Sequence of chain 1.B:
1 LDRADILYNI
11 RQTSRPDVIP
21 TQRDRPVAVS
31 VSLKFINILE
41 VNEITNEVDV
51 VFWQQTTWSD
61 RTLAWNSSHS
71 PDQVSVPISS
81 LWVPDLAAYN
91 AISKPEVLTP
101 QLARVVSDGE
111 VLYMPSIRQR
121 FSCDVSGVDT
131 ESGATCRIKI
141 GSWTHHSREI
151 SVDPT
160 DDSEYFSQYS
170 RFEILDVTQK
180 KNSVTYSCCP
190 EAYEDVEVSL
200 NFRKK

A small-molecule ligand and the protein it binds are described below.
Small molecule (SMILES): c1cnc2c(c1)ccc1cccnc12

Binding-site contacts:
Ligand atom C7 contacts residue MET114 of chain 1.C at 4.3 Å (hydrophobic).
Ligand atom C4A contacts residue TRP53 of chain 1.C at 4.4 Å (hydrophobic).
Ligand atom C4 contacts residue TYR185 of chain 1.B at 3.6 Å (hydrophobic).
Ligand atom C3 contacts residue TYR185 of chain 1.B at 3.0 Å (hydrophobic).
Ligand atom N10 contacts residue TRP143 of chain 1.B at 2.9 Å (h-bond).
Ligand atom C9 contacts residue TYR192 of chain 1.B at 3.7 Å (hydrophobic).
Ligand atom C4A contacts residue MET114 of chain 1.C at 3.8 Å (hydrophobic).
Ligand atom C1A contacts residue TYR185 of chain 1.B at 4.1 Å (hydrophobic).
Ligand atom N10 contacts residue THR144 of chain 1.B at 4.5 Å.
Ligand atom C4 contacts residue TRP53 of chain 1.C at 3.6 Å (hydrophobic).
Ligand atom C10 contacts residue TYR192 of chain 1.B at 4.2 Å (hydrophobic).
Ligand atom C8 contacts residue TYR192 of chain 1.B at 4.2 Å (hydrophobic).
Ligand atom C9 contacts residue TRP143 of chain 1.B at 3.2 Å (hydrophobic).
Ligand atom C9 contacts residue THR144 of chain 1.B at 3.6 Å.
Ligand atom N1 contacts residue TYR185 of chain 1.B at 4.1 Å.
Ligand atom C6A contacts residue MET114 of chain 1.C at 3.7 Å (hydrophobic).
Ligand atom C5 contacts residue TYR185 of chain 1.B at 4.5 Å (hydrophobic).
Ligand atom N1 contacts residue TRP143 of chain 1.B at 3.9 Å.
Ligand atom C10 contacts residue TRP143 of chain 1.B at 4.0 Å (hydrophobic).
Ligand atom C5 contacts residue MET114 of chain 1.C at 3.3 Å (hydrophobic).
Ligand atom N1 contacts residue TYR192 of chain 1.B at 4.4 Å.
Ligand atom N10 contacts residue TYR192 of chain 1.B at 3.6 Å.
Ligand atom N1 contacts residue TYR89 of chain 1.B at 4.1 Å.
Ligand atom C4A contacts residue TYR185 of chain 1.B at 3.9 Å (hydrophobic).
Ligand atom C3 contacts residue TYR89 of chain 1.B at 4.3 Å (hydrophobic).
Ligand atom C6 contacts residue MET114 of chain 1.C at 3.2 Å (hydrophobic).
Ligand atom C10 contacts residue MET114 of chain 1.C at 4.1 Å (hydrophobic).
Ligand atom C6 contacts residue CYS188 of chain 1.B at 4.5 Å (hydrophobic).
Ligand atom C8 contacts residue THR144 of chain 1.B at 4.4 Å.
Ligand atom C2 contacts residue TYR185 of chain 1.B at 3.2 Å (hydrophobic).
Ligand atom C2 contacts residue TYR89 of chain 1.B at 3.5 Å (hydrophobic).
Ligand atom C1A contacts residue TRP143 of chain 1.B at 4.4 Å (hydrophobic).
Ligand atom C3 contacts residue TRP53 of chain 1.C at 3.8 Å (hydrophobic).
Ligand atom C1A contacts residue MET114 of chain 1.C at 4.2 Å (hydrophobic).

Sequence of chain 1.C:
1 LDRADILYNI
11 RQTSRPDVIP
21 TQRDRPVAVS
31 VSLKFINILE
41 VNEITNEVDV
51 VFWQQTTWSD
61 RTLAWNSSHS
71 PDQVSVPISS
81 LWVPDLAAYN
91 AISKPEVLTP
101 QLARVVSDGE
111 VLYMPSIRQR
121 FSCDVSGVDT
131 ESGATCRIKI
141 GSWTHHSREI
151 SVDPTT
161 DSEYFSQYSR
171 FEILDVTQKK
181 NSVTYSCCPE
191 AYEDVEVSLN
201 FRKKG